Binding-site contacts:
Ligand atom C2 contacts residue BMA3 of chain 3.B at 3.4 Å.
Ligand atom O5 contacts residue BMA3 of chain 3.B at 3.5 Å (h-bond).
Ligand atom C5 contacts residue BMA3 of chain 3.B at 3.2 Å.
Ligand atom C3 contacts residue BMA3 of chain 3.B at 3.1 Å.
Ligand atom C3 contacts residue THR309 of chain 2.A at 4.5 Å.
Ligand atom O4 contacts residue BMA3 of chain 3.B at 4.2 Å.
Ligand atom C4 contacts residue BMA3 of chain 3.B at 3.7 Å.
Ligand atom O3 contacts residue BMA3 of chain 3.B at 4.2 Å.
Ligand atom C6 contacts residue BMA3 of chain 3.B at 4.5 Å.
Ligand atom O6 contacts residue PRO308 of chain 2.A at 4.1 Å.
Ligand atom C4 contacts residue THR309 of chain 2.A at 4.2 Å.
Ligand atom C6 contacts residue THR309 of chain 2.A at 4.1 Å.
Ligand atom O4 contacts residue THR309 of chain 2.A at 3.6 Å (h-bond).
Ligand atom C6 contacts residue PRO308 of chain 2.A at 4.0 Å (hydrophobic).
Ligand atom C1 contacts residue BMA3 of chain 3.B at 3.1 Å.
Ligand atom C5 contacts residue THR309 of chain 2.A at 4.0 Å.

Sequence of chain 2.A:
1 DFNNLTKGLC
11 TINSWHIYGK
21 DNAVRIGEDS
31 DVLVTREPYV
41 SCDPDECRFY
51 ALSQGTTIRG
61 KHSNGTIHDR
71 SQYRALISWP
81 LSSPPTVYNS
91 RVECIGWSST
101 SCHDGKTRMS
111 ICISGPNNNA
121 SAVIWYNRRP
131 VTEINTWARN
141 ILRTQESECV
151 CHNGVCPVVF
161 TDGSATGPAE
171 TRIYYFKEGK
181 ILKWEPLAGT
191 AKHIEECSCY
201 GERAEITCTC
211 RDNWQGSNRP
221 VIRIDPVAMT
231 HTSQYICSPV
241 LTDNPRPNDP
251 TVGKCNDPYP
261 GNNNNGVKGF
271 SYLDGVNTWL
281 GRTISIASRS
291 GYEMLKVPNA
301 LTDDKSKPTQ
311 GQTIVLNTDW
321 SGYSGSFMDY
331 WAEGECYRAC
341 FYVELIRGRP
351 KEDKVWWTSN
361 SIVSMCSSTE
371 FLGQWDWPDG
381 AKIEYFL

The small molecule below binds the protein below.
Small molecule (SMILES): OC[C@H]1O[C@H](O)[C@@H](O)[C@@H](O)[C@@H]1O